This protein binds this small molecule.
Small molecule (SMILES): COc1ccccc1O[C@@H]1O[C@H](CO)[C@H](O)[C@H](O)[C@H]1O

Binding-site contacts:
Ligand atom C08 contacts residue ASP45 of chain 1.B at 3.5 Å.
Ligand atom O4 contacts residue LYS132 of chain 1.B at 3.0 Å (salt-bridge).
Ligand atom O4 contacts residue PHE1 of chain 1.B at 3.2 Å (h-bond).
Ligand atom O3 contacts residue ASP51 of chain 1.B at 3.8 Å.
Ligand atom O4 contacts residue ASP53 of chain 1.B at 2.6 Å (salt-bridge).
Ligand atom C3 contacts residue LYS132 of chain 1.B at 3.8 Å.
Ligand atom O1 contacts residue PHE1 of chain 1.B at 3.5 Å (h-bond).
Ligand atom C09 contacts residue ASP45 of chain 1.B at 3.5 Å.
Ligand atom O3 contacts residue ASN140 of chain 1.B at 3.5 Å.
Ligand atom C14 contacts residue ASP45 of chain 1.B at 3.3 Å.
Ligand atom O3 contacts residue ALA134 of chain 1.B at 3.4 Å.
Ligand atom C4 contacts residue ASP53 of chain 1.B at 3.5 Å.
Ligand atom C07 contacts residue ASP45 of chain 1.B at 3.7 Å.
Ligand atom C09 contacts residue TYR46 of chain 1.B at 3.8 Å (hydrophobic).
Ligand atom O6 contacts residue ASP53 of chain 1.B at 2.6 Å (salt-bridge).
Ligand atom O6 contacts residue ASN44 of chain 1.B at 3.5 Å.
Ligand atom O4 contacts residue ALA134 of chain 1.B at 3.7 Å.
Ligand atom C3 contacts residue ASP51 of chain 1.B at 3.4 Å.
Ligand atom C11 contacts residue ASP45 of chain 1.B at 3.6 Å.
Ligand atom O13 contacts residue ASP45 of chain 1.B at 3.5 Å (salt-bridge).
Ligand atom O5 contacts residue ASP45 of chain 1.B at 3.8 Å.
Ligand atom O6 contacts residue PHE1 of chain 1.B at 2.9 Å (h-bond).
Ligand atom C6 contacts residue ASN44 of chain 1.B at 3.3 Å.
Ligand atom O2 contacts residue ASN140 of chain 1.B at 2.9 Å (h-bond).
Ligand atom O6 contacts residue ASP45 of chain 1.B at 2.9 Å (salt-bridge).
Ligand atom C6 contacts residue ASP51 of chain 1.B at 3.6 Å.
Ligand atom O3 contacts residue LYS132 of chain 1.B at 3.0 Å (salt-bridge).
Ligand atom C14 contacts residue SER2 of chain 1.B at 3.2 Å.
Ligand atom O3 contacts residue GLY139 of chain 1.B at 3.6 Å (h-bond).
Ligand atom C1 contacts residue PHE1 of chain 1.B at 3.7 Å (hydrophobic).
Ligand atom C5 contacts residue PHE1 of chain 1.B at 3.8 Å (hydrophobic).
Ligand atom C14 contacts residue PHE1 of chain 1.B at 3.8 Å (hydrophobic).
Ligand atom C6 contacts residue ASP53 of chain 1.B at 3.5 Å.
Ligand atom C08 contacts residue TYR46 of chain 1.B at 3.7 Å (hydrophobic).
Ligand atom C10 contacts residue ASP45 of chain 1.B at 3.6 Å.
Ligand atom C12 contacts residue ASP45 of chain 1.B at 3.4 Å.
Ligand atom C4 contacts residue ASP51 of chain 1.B at 3.5 Å.
Ligand atom C6 contacts residue ASP45 of chain 1.B at 3.5 Å.
Ligand atom O5 contacts residue PHE1 of chain 1.B at 3.0 Å (h-bond).
Ligand atom C4 contacts residue ALA134 of chain 1.B at 3.7 Å (hydrophobic).

Sequence of chain 1.B:
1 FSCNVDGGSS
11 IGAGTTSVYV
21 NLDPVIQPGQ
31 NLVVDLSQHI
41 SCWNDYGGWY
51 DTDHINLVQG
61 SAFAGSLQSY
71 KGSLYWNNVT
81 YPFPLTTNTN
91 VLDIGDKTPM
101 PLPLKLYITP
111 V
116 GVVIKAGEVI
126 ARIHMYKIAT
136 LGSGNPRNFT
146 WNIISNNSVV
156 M